This small molecule binds to this protein.
Small molecule (SMILES): CC(=O)N[C@@H]1[C@@H](O)[C@H](O)[C@@H](CO)O[C@H]1O

Sequence of chain 6.B:
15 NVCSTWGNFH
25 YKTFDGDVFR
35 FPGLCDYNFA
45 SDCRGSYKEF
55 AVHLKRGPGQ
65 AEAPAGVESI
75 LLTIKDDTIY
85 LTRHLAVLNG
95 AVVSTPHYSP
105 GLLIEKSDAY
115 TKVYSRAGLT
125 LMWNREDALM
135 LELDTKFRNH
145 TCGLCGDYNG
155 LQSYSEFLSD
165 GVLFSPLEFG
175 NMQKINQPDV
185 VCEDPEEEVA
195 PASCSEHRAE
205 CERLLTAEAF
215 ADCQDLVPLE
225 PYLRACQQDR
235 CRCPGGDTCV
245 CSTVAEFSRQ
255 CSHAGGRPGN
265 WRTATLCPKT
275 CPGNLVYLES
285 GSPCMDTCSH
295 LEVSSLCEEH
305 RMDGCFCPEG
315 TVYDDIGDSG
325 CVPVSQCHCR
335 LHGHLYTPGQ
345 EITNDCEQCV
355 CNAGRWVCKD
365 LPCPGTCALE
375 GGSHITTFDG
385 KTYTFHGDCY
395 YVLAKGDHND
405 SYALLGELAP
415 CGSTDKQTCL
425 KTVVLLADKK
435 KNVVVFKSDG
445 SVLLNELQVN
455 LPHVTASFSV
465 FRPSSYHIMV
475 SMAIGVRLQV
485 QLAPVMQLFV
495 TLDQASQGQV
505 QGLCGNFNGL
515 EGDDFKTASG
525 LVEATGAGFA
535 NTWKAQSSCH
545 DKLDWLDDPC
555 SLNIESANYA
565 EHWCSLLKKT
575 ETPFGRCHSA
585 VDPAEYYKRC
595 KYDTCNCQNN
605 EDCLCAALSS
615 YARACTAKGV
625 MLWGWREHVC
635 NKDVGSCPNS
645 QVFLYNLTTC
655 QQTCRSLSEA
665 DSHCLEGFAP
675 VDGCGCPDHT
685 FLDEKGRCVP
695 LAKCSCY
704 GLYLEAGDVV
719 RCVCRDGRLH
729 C

Binding-site contacts:
Ligand atom O7 contacts residue ASN143 of chain 6.B at 2.6 Å (h-bond).
Ligand atom C3 contacts residue ASN153 of chain 6.B at 3.3 Å.
Ligand atom C1 contacts residue ASN143 of chain 6.B at 1.4 Å.
Ligand atom O3 contacts residue GLY154 of chain 6.B at 4.2 Å.
Ligand atom O5 contacts residue ASN143 of chain 6.B at 2.4 Å (h-bond).
Ligand atom C4 contacts residue ARG142 of chain 6.B at 3.9 Å.
Ligand atom O4 contacts residue ARG142 of chain 6.B at 3.2 Å.
Ligand atom C6 contacts residue ASN143 of chain 6.B at 3.0 Å.
Ligand atom O4 contacts residue ASN153 of chain 6.B at 3.9 Å.
Ligand atom C5 contacts residue ASN143 of chain 6.B at 3.0 Å.
Ligand atom N2 contacts residue ASN143 of chain 6.B at 3.4 Å (h-bond).
Ligand atom C4 contacts residue ASN143 of chain 6.B at 3.4 Å.
Ligand atom C2 contacts residue ASN153 of chain 6.B at 3.8 Å.
Ligand atom C7 contacts residue ASN153 of chain 6.B at 4.1 Å.
Ligand atom C5 contacts residue ARG142 of chain 6.B at 4.3 Å.
Ligand atom C4 contacts residue ASN153 of chain 6.B at 3.8 Å.
Ligand atom O3 contacts residue ASN143 of chain 6.B at 4.3 Å.
Ligand atom O6 contacts residue ASN143 of chain 6.B at 2.9 Å (h-bond).
Ligand atom C3 contacts residue ASN143 of chain 6.B at 3.5 Å.
Ligand atom O3 contacts residue ASN153 of chain 6.B at 2.0 Å (h-bond).
Ligand atom O7 contacts residue ASN153 of chain 6.B at 3.9 Å.
Ligand atom C7 contacts residue ASN143 of chain 6.B at 3.4 Å.
Ligand atom C2 contacts residue ASN143 of chain 6.B at 2.5 Å.
Ligand atom C6 contacts residue ARG142 of chain 6.B at 3.5 Å.
Ligand atom N2 contacts residue ASN153 of chain 6.B at 4.1 Å.
Ligand atom O6 contacts residue ARG142 of chain 6.B at 4.4 Å.